Sequence of chain 1.A:
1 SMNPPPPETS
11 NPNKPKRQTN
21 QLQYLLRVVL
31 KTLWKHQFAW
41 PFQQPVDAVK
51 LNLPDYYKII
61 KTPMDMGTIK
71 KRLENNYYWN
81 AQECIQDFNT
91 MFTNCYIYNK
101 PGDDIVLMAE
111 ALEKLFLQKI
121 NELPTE

A protein and the small-molecule ligand that binds it are described below.
Small molecule (SMILES): COC1CCC(n2c([C@@H]3CCCC(=O)N3c3ccc(F)c(F)c3)nc3cc(-c4c(C)noc4C)ccc32)CC1

Binding-site contacts:
Ligand atom CAH contacts residue PRO41 of chain 1.A at 4.0 Å (hydrophobic).
Ligand atom FBL contacts residue MET108 of chain 1.A at 3.7 Å.
Ligand atom CAB contacts residue ILE105 of chain 1.A at 3.9 Å (hydrophobic).
Ligand atom CAS contacts residue TRP40 of chain 1.A at 4.0 Å (hydrophobic).
Ligand atom CAK contacts residue PRO41 of chain 1.A at 3.9 Å (hydrophobic).
Ligand atom CAW contacts residue LEU51 of chain 1.A at 4.1 Å (hydrophobic).
Ligand atom CBI contacts residue TRP40 of chain 1.A at 3.4 Å (hydrophobic).
Ligand atom CAV contacts residue LYS50 of chain 1.A at 3.9 Å.
Ligand atom CBD contacts residue LEU51 of chain 1.A at 4.0 Å (hydrophobic).
Ligand atom NAN contacts residue LEU51 of chain 1.A at 4.1 Å.
Ligand atom CAB contacts residue VAL46 of chain 1.A at 4.0 Å (hydrophobic).
Ligand atom CAL contacts residue LEU51 of chain 1.A at 3.8 Å (hydrophobic).
Ligand atom CBG contacts residue PRO41 of chain 1.A at 3.8 Å (hydrophobic).
Ligand atom CAU contacts residue GLN44 of chain 1.A at 3.9 Å.
Ligand atom OAD contacts residue ASN99 of chain 1.A at 3.1 Å (h-bond).
Ligand atom CBH contacts residue TRP40 of chain 1.A at 3.8 Å (hydrophobic).
Ligand atom CAG contacts residue ASN99 of chain 1.A at 4.0 Å.
Ligand atom NAP contacts residue LEU51 of chain 1.A at 4.0 Å.
Ligand atom CAJ contacts residue LEU51 of chain 1.A at 4.0 Å (hydrophobic).
Ligand atom CAF contacts residue PHE42 of chain 1.A at 3.6 Å (hydrophobic).
Ligand atom CAH contacts residue LEU51 of chain 1.A at 4.1 Å (hydrophobic).
Ligand atom CBC contacts residue LEU51 of chain 1.A at 3.7 Å (hydrophobic).
Ligand atom CAL contacts residue PRO41 of chain 1.A at 3.8 Å (hydrophobic).
Ligand atom CAG contacts residue LEU53 of chain 1.A at 3.7 Å (hydrophobic).
Ligand atom CBF contacts residue PRO41 of chain 1.A at 3.9 Å (hydrophobic).
Ligand atom CAK contacts residue LEU51 of chain 1.A at 4.0 Å (hydrophobic).
Ligand atom CAM contacts residue PRO41 of chain 1.A at 3.7 Å (hydrophobic).
Ligand atom CAA contacts residue ILE105 of chain 1.A at 4.0 Å (hydrophobic).
Ligand atom FBL contacts residue PRO41 of chain 1.A at 3.4 Å.
Ligand atom CAT contacts residue GLN44 of chain 1.A at 3.8 Å.
Ligand atom CAJ contacts residue PRO41 of chain 1.A at 4.0 Å (hydrophobic).
Ligand atom NAC contacts residue ASN99 of chain 1.A at 3.6 Å.
Ligand atom CAT contacts residue TRP40 of chain 1.A at 3.4 Å (hydrophobic).
Ligand atom CAS contacts residue PRO41 of chain 1.A at 3.9 Å (hydrophobic).
Ligand atom CAY contacts residue GLN44 of chain 1.A at 3.6 Å.
Ligand atom CAF contacts residue PRO41 of chain 1.A at 3.5 Å (hydrophobic).
Ligand atom CBJ contacts residue TRP40 of chain 1.A at 3.6 Å (hydrophobic).
Ligand atom CAM contacts residue LEU51 of chain 1.A at 3.8 Å (hydrophobic).
Ligand atom CAS contacts residue GLN44 of chain 1.A at 4.0 Å.
Ligand atom CAF contacts residue VAL46 of chain 1.A at 4.0 Å (hydrophobic).